Sequence of chain 1.A:
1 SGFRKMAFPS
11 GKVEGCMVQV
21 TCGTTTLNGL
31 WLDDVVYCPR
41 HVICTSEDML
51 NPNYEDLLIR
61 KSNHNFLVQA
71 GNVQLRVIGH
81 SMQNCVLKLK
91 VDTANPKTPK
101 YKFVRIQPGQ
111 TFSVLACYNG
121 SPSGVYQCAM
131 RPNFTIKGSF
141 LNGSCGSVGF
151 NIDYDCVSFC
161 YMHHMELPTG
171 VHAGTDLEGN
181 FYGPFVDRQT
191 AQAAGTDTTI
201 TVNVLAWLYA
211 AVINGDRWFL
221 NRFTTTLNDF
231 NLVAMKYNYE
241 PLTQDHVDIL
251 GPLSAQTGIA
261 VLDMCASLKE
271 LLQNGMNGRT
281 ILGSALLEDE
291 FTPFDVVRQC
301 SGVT

Binding-site contacts:
Ligand atom C9 contacts residue HIS41 of chain 1.A at 3.7 Å.
Ligand atom C2 contacts residue THR25 of chain 1.A at 3.3 Å.
Ligand atom C13 contacts residue LEU141 of chain 1.A at 4.3 Å (hydrophobic).
Ligand atom C9 contacts residue CYS145 of chain 1.A at 3.4 Å (hydrophobic).
Ligand atom C contacts residue SER46 of chain 1.A at 3.6 Å.
Ligand atom C13 contacts residue SER144 of chain 1.A at 4.0 Å.
Ligand atom C3 contacts residue SER46 of chain 1.A at 3.8 Å.
Ligand atom C11 contacts residue ASN142 of chain 1.A at 3.5 Å.
Ligand atom C3 contacts residue THR25 of chain 1.A at 3.8 Å.
Ligand atom C5 contacts residue MET49 of chain 1.A at 3.5 Å (hydrophobic).
Ligand atom N1 contacts residue CYS145 of chain 1.A at 3.3 Å (h-bond).
Ligand atom C3 contacts residue MET49 of chain 1.A at 4.2 Å (hydrophobic).
Ligand atom C2 contacts residue CYS44 of chain 1.A at 3.2 Å (hydrophobic).
Ligand atom N contacts residue ASN142 of chain 1.A at 4.0 Å.
Ligand atom O1 contacts residue ASN142 of chain 1.A at 3.8 Å.
Ligand atom C7 contacts residue SER46 of chain 1.A at 3.6 Å.
Ligand atom C9 contacts residue HIS164 of chain 1.A at 4.1 Å.
Ligand atom C6 contacts residue SER46 of chain 1.A at 4.3 Å.
Ligand atom O2 contacts residue SER144 of chain 1.A at 3.2 Å (h-bond).
Ligand atom C1 contacts residue THR25 of chain 1.A at 4.1 Å.
Ligand atom O2 contacts residue GLY143 of chain 1.A at 2.7 Å (h-bond).
Ligand atom C13 contacts residue HIS163 of chain 1.A at 4.0 Å.
Ligand atom C12 contacts residue SER144 of chain 1.A at 4.2 Å.
Ligand atom C5 contacts residue HIS41 of chain 1.A at 4.0 Å.
Ligand atom C13 contacts residue CYS145 of chain 1.A at 1.8 Å (hydrophobic).
Ligand atom C1 contacts residue SER46 of chain 1.A at 3.4 Å.
Ligand atom C3 contacts residue HIS41 of chain 1.A at 4.2 Å.
Ligand atom C2 contacts residue SER46 of chain 1.A at 3.2 Å.
Ligand atom C12 contacts residue CYS145 of chain 1.A at 2.7 Å (hydrophobic).
Ligand atom C3 contacts residue THR45 of chain 1.A at 3.9 Å.
Ligand atom C2 contacts residue THR45 of chain 1.A at 3.5 Å.
Ligand atom N1 contacts residue HIS41 of chain 1.A at 4.0 Å.
Ligand atom O2 contacts residue CYS145 of chain 1.A at 3.1 Å (h-bond).
Ligand atom O2 contacts residue ASN142 of chain 1.A at 3.7 Å.
Ligand atom C1 contacts residue THR45 of chain 1.A at 4.2 Å.
Ligand atom C8 contacts residue ASN142 of chain 1.A at 3.9 Å.
Ligand atom C4 contacts residue MET49 of chain 1.A at 3.9 Å (hydrophobic).
Ligand atom C3 contacts residue CYS44 of chain 1.A at 3.3 Å (hydrophobic).
Ligand atom C12 contacts residue GLY143 of chain 1.A at 3.7 Å.
Ligand atom O2 contacts residue LEU141 of chain 1.A at 4.1 Å.

The protein below binds the small molecule below.
Small molecule (SMILES): CC(=O)N1CCN(S(=O)(=O)c2cc(C)ccc2C)CC1